Sequence of chain 2.D:
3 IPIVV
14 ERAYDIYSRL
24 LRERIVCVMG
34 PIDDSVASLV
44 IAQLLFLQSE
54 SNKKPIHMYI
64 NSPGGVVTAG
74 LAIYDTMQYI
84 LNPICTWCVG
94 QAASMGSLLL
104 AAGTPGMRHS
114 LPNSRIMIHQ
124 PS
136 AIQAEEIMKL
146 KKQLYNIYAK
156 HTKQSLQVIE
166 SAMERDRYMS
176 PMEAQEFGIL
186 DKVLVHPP

This protein binds this small molecule.
Small molecule (SMILES): C#Cc1cccc(CN2CCC3=C(C2)C(=O)N(Cc2ccc(Cl)cc2)C2=NCCN23)c1

Sequence of chain 2.C:
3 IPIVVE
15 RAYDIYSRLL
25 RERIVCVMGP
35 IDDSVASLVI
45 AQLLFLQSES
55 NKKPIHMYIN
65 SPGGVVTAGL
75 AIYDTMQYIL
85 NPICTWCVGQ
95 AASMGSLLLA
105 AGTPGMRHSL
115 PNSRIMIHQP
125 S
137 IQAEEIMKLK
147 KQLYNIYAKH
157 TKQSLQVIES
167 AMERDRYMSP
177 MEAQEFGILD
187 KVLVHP

Binding-site contacts:
Ligand atom C15 contacts residue GLU26 of chain 2.D at 3.7 Å.
Ligand atom C20 contacts residue SER52 of chain 2.C at 3.6 Å.
Ligand atom C05 contacts residue LEU114 of chain 2.D at 3.7 Å (hydrophobic).
Ligand atom C21 contacts residue GLU26 of chain 2.D at 3.4 Å.
Ligand atom C01 contacts residue VAL92 of chain 2.D at 3.3 Å (hydrophobic).
Ligand atom C30 contacts residue TRP90 of chain 2.D at 3.4 Å (hydrophobic).
Ligand atom C08 contacts residue TRP90 of chain 2.D at 3.7 Å (hydrophobic).
Ligand atom C02 contacts residue TYR62 of chain 2.D at 3.8 Å (hydrophobic).
Ligand atom C16 contacts residue ILE28 of chain 2.D at 3.9 Å (hydrophobic).
Ligand atom C06 contacts residue TYR82 of chain 2.C at 3.4 Å (hydrophobic).
Ligand atom C25 contacts residue HIS60 of chain 2.D at 3.4 Å.
Ligand atom C29 contacts residue TYR62 of chain 2.D at 3.3 Å (hydrophobic).
Ligand atom C18 contacts residue PHE49 of chain 2.C at 3.9 Å (hydrophobic).
Ligand atom CL19 contacts residue PHE49 of chain 2.C at 3.6 Å.
Ligand atom C10 contacts residue TYR62 of chain 2.D at 3.1 Å (hydrophobic).
Ligand atom N09 contacts residue TYR62 of chain 2.D at 2.8 Å (h-bond).
Ligand atom C20 contacts residue GLU26 of chain 2.D at 3.5 Å.
Ligand atom C04 contacts residue THR79 of chain 2.C at 3.6 Å.
Ligand atom C30 contacts residue TYR62 of chain 2.D at 3.4 Å (hydrophobic).
Ligand atom C24 contacts residue GLU26 of chain 2.D at 3.3 Å.
Ligand atom C01 contacts residue TYR62 of chain 2.D at 3.6 Å (hydrophobic).
Ligand atom CL19 contacts residue LEU23 of chain 2.D at 3.6 Å.
Ligand atom C05 contacts residue TYR82 of chain 2.C at 3.8 Å (hydrophobic).
Ligand atom C14 contacts residue GLU26 of chain 2.D at 3.7 Å.
Ligand atom C04 contacts residue LEU114 of chain 2.D at 3.6 Å (hydrophobic).
Ligand atom C22 contacts residue GLU26 of chain 2.D at 3.9 Å.
Ligand atom C28 contacts residue TYR62 of chain 2.D at 3.2 Å (hydrophobic).
Ligand atom C02 contacts residue VAL92 of chain 2.D at 3.3 Å (hydrophobic).
Ligand atom C03 contacts residue VAL92 of chain 2.D at 3.9 Å (hydrophobic).
Ligand atom C17 contacts residue LEU23 of chain 2.D at 3.9 Å (hydrophobic).
Ligand atom C16 contacts residue LEU48 of chain 2.C at 3.8 Å (hydrophobic).
Ligand atom C31 contacts residue TYR62 of chain 2.D at 3.4 Å (hydrophobic).
Ligand atom N23 contacts residue GLU26 of chain 2.D at 2.7 Å (salt-bridge).
Ligand atom C08 contacts residue TYR62 of chain 2.D at 3.8 Å (hydrophobic).
Ligand atom C07 contacts residue TYR62 of chain 2.D at 3.8 Å (hydrophobic).
Ligand atom C21 contacts residue SER52 of chain 2.C at 3.5 Å.
Ligand atom O27 contacts residue LEU48 of chain 2.C at 3.6 Å.
Ligand atom C17 contacts residue LEU48 of chain 2.C at 3.6 Å (hydrophobic).
Ligand atom C29 contacts residue HIS60 of chain 2.D at 3.8 Å.
Ligand atom C11 contacts residue TYR62 of chain 2.D at 3.1 Å (hydrophobic).